Binding-site contacts:
Ligand atom C4 contacts residue ASN107 of chain 1.B at 4.3 Å.
Ligand atom C3 contacts residue SER137 of chain 1.B at 4.1 Å.
Ligand atom O4 contacts residue SER137 of chain 1.B at 4.1 Å.
Ligand atom O7 contacts residue MET135 of chain 1.B at 4.2 Å.
Ligand atom C1 contacts residue ASN107 of chain 1.B at 1.4 Å.
Ligand atom N2 contacts residue ASN107 of chain 1.B at 3.0 Å (h-bond).
Ligand atom O5 contacts residue ASN107 of chain 1.B at 2.4 Å (h-bond).
Ligand atom C7 contacts residue ALA108 of chain 1.B at 3.5 Å (hydrophobic).
Ligand atom C7 contacts residue THR109 of chain 1.B at 4.5 Å.
Ligand atom O7 contacts residue ASN107 of chain 1.B at 4.2 Å.
Ligand atom C7 contacts residue ASN107 of chain 1.B at 4.1 Å.
Ligand atom C2 contacts residue SER137 of chain 1.B at 4.5 Å.
Ligand atom O7 contacts residue ALA108 of chain 1.B at 3.3 Å.
Ligand atom O3 contacts residue SER137 of chain 1.B at 3.1 Å (h-bond).
Ligand atom C3 contacts residue ASN107 of chain 1.B at 3.9 Å.
Ligand atom C6 contacts residue SER137 of chain 1.B at 4.4 Å.
Ligand atom O7 contacts residue SER137 of chain 1.B at 3.4 Å (h-bond).
Ligand atom N2 contacts residue ALA108 of chain 1.B at 4.2 Å.
Ligand atom C2 contacts residue ASN107 of chain 1.B at 2.6 Å.
Ligand atom N2 contacts residue THR109 of chain 1.B at 4.4 Å.
Ligand atom C8 contacts residue ALA108 of chain 1.B at 3.7 Å (hydrophobic).
Ligand atom C8 contacts residue THR109 of chain 1.B at 3.6 Å.
Ligand atom C4 contacts residue SER137 of chain 1.B at 3.8 Å.
Ligand atom C5 contacts residue ASN107 of chain 1.B at 3.6 Å.

This small molecule binds to this protein.
Small molecule (SMILES): CC(=O)N[C@@H]1[C@@H](O)[C@H](O)[C@@H](CO)O[C@H]1O

Sequence of chain 1.B:
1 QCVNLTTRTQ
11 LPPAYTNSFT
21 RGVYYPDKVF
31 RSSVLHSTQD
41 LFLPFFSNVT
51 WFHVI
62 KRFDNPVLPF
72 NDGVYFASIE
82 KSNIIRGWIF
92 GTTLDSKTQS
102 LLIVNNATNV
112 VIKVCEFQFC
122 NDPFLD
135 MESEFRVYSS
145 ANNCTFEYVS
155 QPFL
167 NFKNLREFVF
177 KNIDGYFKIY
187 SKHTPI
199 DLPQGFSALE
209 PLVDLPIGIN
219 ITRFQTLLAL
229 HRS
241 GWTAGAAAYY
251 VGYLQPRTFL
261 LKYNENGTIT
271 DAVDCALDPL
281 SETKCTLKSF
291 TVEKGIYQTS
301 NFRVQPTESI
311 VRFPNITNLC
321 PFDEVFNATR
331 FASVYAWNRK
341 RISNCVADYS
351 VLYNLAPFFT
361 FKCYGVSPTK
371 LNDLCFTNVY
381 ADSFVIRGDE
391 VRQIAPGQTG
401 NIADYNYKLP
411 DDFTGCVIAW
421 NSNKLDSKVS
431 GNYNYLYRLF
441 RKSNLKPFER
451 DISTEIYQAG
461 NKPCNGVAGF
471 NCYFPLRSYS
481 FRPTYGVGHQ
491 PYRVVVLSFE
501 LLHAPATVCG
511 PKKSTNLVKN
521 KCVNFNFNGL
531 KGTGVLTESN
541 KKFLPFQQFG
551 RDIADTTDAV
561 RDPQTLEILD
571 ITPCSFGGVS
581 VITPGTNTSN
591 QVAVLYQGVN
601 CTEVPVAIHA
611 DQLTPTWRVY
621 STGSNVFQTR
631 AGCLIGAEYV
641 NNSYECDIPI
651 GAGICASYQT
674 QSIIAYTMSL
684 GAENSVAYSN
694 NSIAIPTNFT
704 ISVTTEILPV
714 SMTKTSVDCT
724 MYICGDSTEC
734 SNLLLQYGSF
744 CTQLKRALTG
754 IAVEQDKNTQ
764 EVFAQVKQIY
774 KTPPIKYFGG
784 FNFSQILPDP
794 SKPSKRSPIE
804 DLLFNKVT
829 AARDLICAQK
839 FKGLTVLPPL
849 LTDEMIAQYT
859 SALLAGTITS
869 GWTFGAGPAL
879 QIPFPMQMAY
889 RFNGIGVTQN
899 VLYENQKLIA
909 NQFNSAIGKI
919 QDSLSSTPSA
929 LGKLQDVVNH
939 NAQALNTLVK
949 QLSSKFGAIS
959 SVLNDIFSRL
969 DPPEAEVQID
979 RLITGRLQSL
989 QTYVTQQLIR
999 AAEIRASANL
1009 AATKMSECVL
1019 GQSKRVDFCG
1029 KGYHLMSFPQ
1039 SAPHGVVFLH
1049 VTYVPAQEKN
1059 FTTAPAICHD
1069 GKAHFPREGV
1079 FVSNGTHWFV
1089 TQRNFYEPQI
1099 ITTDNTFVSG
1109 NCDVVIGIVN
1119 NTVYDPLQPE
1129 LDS